A protein and the small-molecule ligand that binds it are described below.
Small molecule (SMILES): CC(=O)N[C@H]1[C@H](O[C@H]2[C@H](O)[C@@H](NC(C)=O)CO[C@@H]2CO)O[C@H](CO)[C@@H](O)[C@@H]1O

Sequence of chain 1.B:
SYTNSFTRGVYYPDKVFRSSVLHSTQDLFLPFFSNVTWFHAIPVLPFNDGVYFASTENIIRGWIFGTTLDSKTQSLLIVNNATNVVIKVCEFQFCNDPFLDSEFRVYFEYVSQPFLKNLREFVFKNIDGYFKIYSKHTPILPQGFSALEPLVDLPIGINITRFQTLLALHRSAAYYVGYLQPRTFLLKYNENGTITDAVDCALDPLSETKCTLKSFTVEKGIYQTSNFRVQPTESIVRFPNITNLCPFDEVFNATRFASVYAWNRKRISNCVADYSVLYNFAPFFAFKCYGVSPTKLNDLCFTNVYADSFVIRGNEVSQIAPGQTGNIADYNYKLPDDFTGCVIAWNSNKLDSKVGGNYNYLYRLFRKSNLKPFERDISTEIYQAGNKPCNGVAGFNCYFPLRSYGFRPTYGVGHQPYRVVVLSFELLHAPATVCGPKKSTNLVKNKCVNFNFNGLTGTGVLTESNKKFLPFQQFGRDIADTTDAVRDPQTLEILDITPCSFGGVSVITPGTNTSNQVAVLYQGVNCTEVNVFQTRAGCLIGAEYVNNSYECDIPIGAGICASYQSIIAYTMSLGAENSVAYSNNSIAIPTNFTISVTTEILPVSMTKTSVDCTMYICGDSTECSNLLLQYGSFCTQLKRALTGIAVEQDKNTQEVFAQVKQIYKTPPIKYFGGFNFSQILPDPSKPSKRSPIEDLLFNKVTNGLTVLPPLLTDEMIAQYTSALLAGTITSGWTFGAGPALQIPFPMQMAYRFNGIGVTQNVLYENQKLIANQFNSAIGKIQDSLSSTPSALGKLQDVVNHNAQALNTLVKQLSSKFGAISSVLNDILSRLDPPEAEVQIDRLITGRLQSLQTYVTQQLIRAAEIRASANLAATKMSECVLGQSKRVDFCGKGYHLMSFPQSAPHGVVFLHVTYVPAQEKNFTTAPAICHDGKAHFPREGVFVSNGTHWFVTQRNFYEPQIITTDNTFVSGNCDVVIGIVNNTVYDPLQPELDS

Binding-site contacts:
Ligand atom C4 contacts residue ASN781 of chain 1.B at 4.2 Å.
Ligand atom C8 contacts residue GLN784 of chain 1.B at 4.5 Å.
Ligand atom C5 contacts residue ASN781 of chain 1.B at 3.7 Å.
Ligand atom C7 contacts residue ASN781 of chain 1.B at 3.3 Å.
Ligand atom N2 contacts residue ASN781 of chain 1.B at 2.9 Å (h-bond).
Ligand atom O7 contacts residue ASN781 of chain 1.B at 3.3 Å (h-bond).
Ligand atom O6 contacts residue GLN784 of chain 1.B at 4.3 Å.
Ligand atom C5 contacts residue GLN784 of chain 1.B at 4.4 Å.
Ligand atom C6 contacts residue GLN784 of chain 1.B at 3.4 Å.
Ligand atom C3 contacts residue ASN781 of chain 1.B at 3.8 Å.
Ligand atom C2 contacts residue ASN781 of chain 1.B at 2.5 Å.
Ligand atom O5 contacts residue ASN781 of chain 1.B at 2.4 Å (h-bond).
Ligand atom C8 contacts residue ASN781 of chain 1.B at 3.9 Å.
Ligand atom C1 contacts residue SER783 of chain 1.B at 3.9 Å.
Ligand atom C1 contacts residue ASN781 of chain 1.B at 1.4 Å.